Binding-site contacts:
Ligand atom O1A contacts residue LYS365 of chain 1.A at 3.1 Å (salt-bridge).
Ligand atom C5 contacts residue ARG298 of chain 1.A at 3.5 Å.
Ligand atom C4 contacts residue TYR324 of chain 1.A at 3.2 Å (hydrophobic).
Ligand atom O2G contacts residue MET361 of chain 1.A at 2.8 Å (h-bond).
Ligand atom O2A contacts residue ASP252 of chain 1.A at 2.3 Å (salt-bridge).
Ligand atom O1B contacts residue LYS398 of chain 1.A at 2.8 Å (salt-bridge).
Ligand atom O2B contacts residue ARG338 of chain 1.A at 2.8 Å (salt-bridge).
Ligand atom O2A contacts residue LYS365 of chain 1.A at 3.1 Å (salt-bridge).
Ligand atom PA contacts residue LYS365 of chain 1.A at 3.0 Å.
Ligand atom C2 contacts residue LYS305 of chain 1.A at 3.2 Å.
Ligand atom O3G contacts residue ARG249 of chain 1.A at 2.9 Å (salt-bridge).
Ligand atom O2B contacts residue TYR403 of chain 1.A at 2.6 Å (h-bond).
Ligand atom N3 contacts residue TYR309 of chain 1.A at 3.5 Å (h-bond).
Ligand atom C5 contacts residue TYR324 of chain 1.A at 2.7 Å (hydrophobic).
Ligand atom PG contacts residue LYS365 of chain 1.A at 3.5 Å.
Ligand atom O1G contacts residue LYS365 of chain 1.A at 2.8 Å (salt-bridge).
Ligand atom O2 contacts residue LYS305 of chain 1.A at 2.7 Å.
Ligand atom O3B contacts residue LYS365 of chain 1.A at 3.1 Å (salt-bridge).
Ligand atom C5' contacts residue CYS267 of chain 1.A at 3.4 Å (hydrophobic).
Ligand atom O3B contacts residue SER362 of chain 1.A at 3.2 Å.
Ligand atom O2 contacts residue GLY297 of chain 1.A at 3.1 Å.
Ligand atom O2A contacts residue ARG249 of chain 1.A at 3.4 Å (salt-bridge).
Ligand atom O2A contacts residue HIS251 of chain 1.A at 3.2 Å.
Ligand atom O1A contacts residue ARG249 of chain 1.A at 1.3 Å (salt-bridge).
Ligand atom PB contacts residue ARG338 of chain 1.A at 3.5 Å.
Ligand atom O1G contacts residue ARG249 of chain 1.A at 2.8 Å (salt-bridge).
Ligand atom O1A contacts residue HIS251 of chain 1.A at 3.5 Å (h-bond).
Ligand atom O3A contacts residue LYS365 of chain 1.A at 2.6 Å (salt-bridge).
Ligand atom O4 contacts residue TYR324 of chain 1.A at 3.0 Å (h-bond).
Ligand atom C5' contacts residue ASP252 of chain 1.A at 3.2 Å.
Ligand atom C4 contacts residue ARG298 of chain 1.A at 3.5 Å.
Ligand atom O2G contacts residue SER362 of chain 1.A at 2.9 Å (h-bond).
Ligand atom C4' contacts residue ARG338 of chain 1.A at 3.4 Å.
Ligand atom O1G contacts residue SER360 of chain 1.A at 2.7 Å (h-bond).
Ligand atom O3A contacts residue ARG338 of chain 1.A at 2.8 Å (salt-bridge).
Ligand atom PB contacts residue LYS365 of chain 1.A at 3.4 Å.
Ligand atom O3G contacts residue TYR270 of chain 1.A at 3.4 Å.
Ligand atom PA contacts residue ARG249 of chain 1.A at 2.9 Å.
Ligand atom O3' contacts residue ARG298 of chain 1.A at 2.9 Å (salt-bridge).
Ligand atom O3' contacts residue LYS295 of chain 1.A at 3.0 Å (salt-bridge).

The protein below binds the small molecule below.
Small molecule (SMILES): O=c1ccn([C@H]2C[C@H](O)[C@@H](CO[P](=O)(O)O[P](=O)(O)OP(=O)(O)O)O2)c(=O)[nH]1

Sequence of chain 1.A:
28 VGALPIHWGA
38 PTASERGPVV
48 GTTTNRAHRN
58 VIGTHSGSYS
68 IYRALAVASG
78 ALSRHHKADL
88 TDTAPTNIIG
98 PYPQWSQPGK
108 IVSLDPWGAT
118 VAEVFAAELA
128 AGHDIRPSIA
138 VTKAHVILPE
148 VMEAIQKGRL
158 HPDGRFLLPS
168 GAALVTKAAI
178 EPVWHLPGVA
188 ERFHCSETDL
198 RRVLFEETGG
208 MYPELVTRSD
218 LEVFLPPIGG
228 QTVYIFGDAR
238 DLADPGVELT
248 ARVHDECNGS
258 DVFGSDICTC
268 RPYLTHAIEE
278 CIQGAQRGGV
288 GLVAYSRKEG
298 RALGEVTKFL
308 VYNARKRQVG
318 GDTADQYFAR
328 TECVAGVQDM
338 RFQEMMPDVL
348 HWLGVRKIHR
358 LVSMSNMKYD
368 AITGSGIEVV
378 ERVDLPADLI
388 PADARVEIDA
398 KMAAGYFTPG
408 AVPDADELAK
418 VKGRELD